The protein below binds the small molecule below.
Small molecule (SMILES): C[C@@H]1CN(C(=O)c2ccco2)CCN1C(=O)NCC(F)(F)F

Sequence of chain 1.A:
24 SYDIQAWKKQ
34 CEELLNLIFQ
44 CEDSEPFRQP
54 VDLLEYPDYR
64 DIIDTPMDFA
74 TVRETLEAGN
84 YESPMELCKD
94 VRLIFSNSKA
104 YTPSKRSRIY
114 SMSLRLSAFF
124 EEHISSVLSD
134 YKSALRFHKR

Binding-site contacts:
Ligand atom C3 contacts residue PRO49 of chain 1.A at 3.9 Å (hydrophobic).
Ligand atom C7 contacts residue GLN52 of chain 1.A at 3.3 Å.
Ligand atom C13 contacts residue TYR104 of chain 1.A at 3.7 Å (hydrophobic).
Ligand atom C7 contacts residue VAL54 of chain 1.A at 3.6 Å (hydrophobic).
Ligand atom N3 contacts residue GLN52 of chain 1.A at 3.8 Å.
Ligand atom O3 contacts residue ILE112 of chain 1.A at 3.8 Å.
Ligand atom F1 contacts residue ARG51 of chain 1.A at 3.5 Å.
Ligand atom C10 contacts residue TYR104 of chain 1.A at 4.0 Å (hydrophobic).
Ligand atom C12 contacts residue THR105 of chain 1.A at 3.8 Å.
Ligand atom C9 contacts residue SER101 of chain 1.A at 3.5 Å.
Ligand atom O2 contacts residue ILE112 of chain 1.A at 3.9 Å.
Ligand atom C10 contacts residue ILE112 of chain 1.A at 3.2 Å (hydrophobic).
Ligand atom C6 contacts residue PRO49 of chain 1.A at 3.4 Å (hydrophobic).
Ligand atom C7 contacts residue PRO49 of chain 1.A at 3.5 Å (hydrophobic).
Ligand atom F3 contacts residue GLN52 of chain 1.A at 3.8 Å.
Ligand atom C1 contacts residue TYR59 of chain 1.A at 3.2 Å (hydrophobic).
Ligand atom F1 contacts residue GLU48 of chain 1.A at 3.6 Å.
Ligand atom C4 contacts residue VAL54 of chain 1.A at 3.7 Å (hydrophobic).
Ligand atom N1 contacts residue ILE112 of chain 1.A at 3.6 Å.
Ligand atom O3 contacts residue TYR104 of chain 1.A at 3.5 Å.
Ligand atom C7 contacts residue PRO53 of chain 1.A at 3.7 Å (hydrophobic).
Ligand atom F1 contacts residue PRO49 of chain 1.A at 2.6 Å.
Ligand atom F1 contacts residue PHE50 of chain 1.A at 3.7 Å.
Ligand atom C6 contacts residue VAL54 of chain 1.A at 3.8 Å (hydrophobic).
Ligand atom F2 contacts residue GLU48 of chain 1.A at 3.9 Å.
Ligand atom C11 contacts residue ILE112 of chain 1.A at 3.4 Å (hydrophobic).
Ligand atom N3 contacts residue VAL54 of chain 1.A at 3.4 Å.
Ligand atom F1 contacts residue GLN52 of chain 1.A at 3.1 Å.
Ligand atom C8 contacts residue PRO49 of chain 1.A at 3.0 Å (hydrophobic).
Ligand atom O2 contacts residue SER101 of chain 1.A at 2.7 Å (h-bond).
Ligand atom C3 contacts residue ILE112 of chain 1.A at 3.2 Å (hydrophobic).
Ligand atom C5 contacts residue PRO49 of chain 1.A at 3.4 Å (hydrophobic).
Ligand atom N2 contacts residue PRO49 of chain 1.A at 3.4 Å (h-bond).
Ligand atom C8 contacts residue GLN52 of chain 1.A at 3.7 Å.
Ligand atom C11 contacts residue SER101 of chain 1.A at 3.4 Å.
Ligand atom C5 contacts residue VAL54 of chain 1.A at 3.4 Å (hydrophobic).
Ligand atom F2 contacts residue PRO49 of chain 1.A at 2.7 Å.
Ligand atom C9 contacts residue ILE112 of chain 1.A at 3.3 Å (hydrophobic).
Ligand atom N3 contacts residue PRO49 of chain 1.A at 2.9 Å (h-bond).
Ligand atom C10 contacts residue SER101 of chain 1.A at 3.8 Å.